Binding-site contacts:
Ligand atom C4 contacts residue ASN35 of chain 1.B at 4.2 Å.
Ligand atom C3 contacts residue GLU34 of chain 1.B at 3.6 Å.
Ligand atom C6 contacts residue TYR22 of chain 1.B at 4.0 Å (hydrophobic).
Ligand atom N2 contacts residue GLU34 of chain 1.B at 2.9 Å (salt-bridge).
Ligand atom C2 contacts residue ASN35 of chain 1.B at 2.5 Å.
Ligand atom C1 contacts residue GLU34 of chain 1.B at 3.8 Å.
Ligand atom O7 contacts residue SER37 of chain 1.B at 4.5 Å.
Ligand atom O3 contacts residue GLU34 of chain 1.B at 4.3 Å.
Ligand atom O6 contacts residue PRO7 of chain 1.B at 4.3 Å.
Ligand atom C1 contacts residue ASN35 of chain 1.B at 1.4 Å.
Ligand atom N2 contacts residue ASN35 of chain 1.B at 2.9 Å (h-bond).
Ligand atom C1 contacts residue TYR22 of chain 1.B at 3.5 Å (hydrophobic).
Ligand atom C5 contacts residue ASN35 of chain 1.B at 3.7 Å.
Ligand atom C2 contacts residue GLU34 of chain 1.B at 3.6 Å.
Ligand atom C7 contacts residue ASN35 of chain 1.B at 3.4 Å.
Ligand atom O6 contacts residue SER5 of chain 1.B at 4.4 Å.
Ligand atom O5 contacts residue TYR22 of chain 1.B at 3.3 Å (h-bond).
Ligand atom O5 contacts residue ASN35 of chain 1.B at 2.4 Å (h-bond).
Ligand atom C8 contacts residue GLU34 of chain 1.B at 4.0 Å.
Ligand atom C3 contacts residue ASN35 of chain 1.B at 3.8 Å.
Ligand atom O6 contacts residue TYR22 of chain 1.B at 3.4 Å (h-bond).
Ligand atom C7 contacts residue GLU34 of chain 1.B at 3.9 Å.
Ligand atom C5 contacts residue TYR22 of chain 1.B at 3.4 Å (hydrophobic).
Ligand atom O7 contacts residue ASN35 of chain 1.B at 3.5 Å (h-bond).

This protein binds this small molecule.
Small molecule (SMILES): CC(=O)N[C@@H]1[C@@H](O)[C@H](O)[C@@H](CO)O[C@H]1O

Sequence of chain 1.B:
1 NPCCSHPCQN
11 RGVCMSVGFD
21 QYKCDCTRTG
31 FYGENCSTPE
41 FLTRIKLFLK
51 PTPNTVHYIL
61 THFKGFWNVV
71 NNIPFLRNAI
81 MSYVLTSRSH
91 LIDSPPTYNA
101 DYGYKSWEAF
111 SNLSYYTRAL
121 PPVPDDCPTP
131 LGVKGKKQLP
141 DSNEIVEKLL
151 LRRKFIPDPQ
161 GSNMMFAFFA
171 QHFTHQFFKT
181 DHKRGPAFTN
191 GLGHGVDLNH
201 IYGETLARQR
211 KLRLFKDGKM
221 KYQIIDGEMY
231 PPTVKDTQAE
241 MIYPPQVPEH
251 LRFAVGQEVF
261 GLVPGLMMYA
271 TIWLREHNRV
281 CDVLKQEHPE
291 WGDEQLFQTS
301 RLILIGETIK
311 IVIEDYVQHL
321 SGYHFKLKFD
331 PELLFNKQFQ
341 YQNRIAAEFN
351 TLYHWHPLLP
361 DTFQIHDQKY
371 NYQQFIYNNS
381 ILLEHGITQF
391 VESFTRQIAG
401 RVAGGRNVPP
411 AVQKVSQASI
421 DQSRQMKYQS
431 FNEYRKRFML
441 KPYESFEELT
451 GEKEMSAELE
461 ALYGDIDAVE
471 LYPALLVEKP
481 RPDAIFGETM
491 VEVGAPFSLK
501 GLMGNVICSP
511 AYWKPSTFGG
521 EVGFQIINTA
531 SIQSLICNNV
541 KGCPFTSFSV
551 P